The small molecule below binds the protein below.
Small molecule (SMILES): Nc1ncnc2c1ncn2[C@@H]1O[C@H](COP(=O)(O)OP(=O)(O)OP(O)(O)=S)[C@@H](O)[C@H]1O

Sequence of chain 1.C:
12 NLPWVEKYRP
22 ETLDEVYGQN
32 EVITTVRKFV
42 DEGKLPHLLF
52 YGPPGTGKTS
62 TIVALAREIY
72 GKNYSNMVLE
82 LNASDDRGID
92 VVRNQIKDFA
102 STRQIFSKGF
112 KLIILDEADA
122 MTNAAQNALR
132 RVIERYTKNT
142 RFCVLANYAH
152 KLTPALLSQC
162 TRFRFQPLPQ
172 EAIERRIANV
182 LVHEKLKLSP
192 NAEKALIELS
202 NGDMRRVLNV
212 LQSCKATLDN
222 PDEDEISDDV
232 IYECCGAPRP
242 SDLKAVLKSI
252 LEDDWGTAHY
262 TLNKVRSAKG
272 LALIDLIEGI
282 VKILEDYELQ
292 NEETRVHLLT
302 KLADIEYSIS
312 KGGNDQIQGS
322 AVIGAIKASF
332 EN

Binding-site contacts:
Ligand atom C3' contacts residue VAL16 of chain 1.C at 3.3 Å (hydrophobic).
Ligand atom O3B contacts residue ARG206 of chain 1.C at 3.1 Å (salt-bridge).
Ligand atom N6 contacts residue TYR28 of chain 1.C at 2.8 Å (h-bond).
Ligand atom O2' contacts residue LEU209 of chain 1.C at 3.5 Å.
Ligand atom PB contacts residue MG1 of chain 1.M at 3.3 Å.
Ligand atom N9 contacts residue MET205 of chain 1.C at 3.4 Å.
Ligand atom O2' contacts residue TYR19 of chain 1.C at 2.8 Å (h-bond).
Ligand atom O3' contacts residue VAL16 of chain 1.C at 2.7 Å (h-bond).
Ligand atom N7 contacts residue THR57 of chain 1.C at 3.1 Å.
Ligand atom PG contacts residue ARG206 of chain 1.C at 3.5 Å.
Ligand atom O1B contacts residue MG1 of chain 1.M at 2.1 Å.
Ligand atom PG contacts residue MG1 of chain 1.M at 3.2 Å.
Ligand atom C4' contacts residue VAL16 of chain 1.C at 3.3 Å (hydrophobic).
Ligand atom N6 contacts residue VAL27 of chain 1.C at 3.4 Å.
Ligand atom C2 contacts residue PRO21 of chain 1.C at 3.5 Å (hydrophobic).
Ligand atom O2' contacts residue ARG20 of chain 1.C at 3.4 Å (salt-bridge).
Ligand atom O2A contacts residue SER61 of chain 1.C at 2.6 Å (h-bond).
Ligand atom O3B contacts residue GLY56 of chain 1.C at 3.2 Å (h-bond).
Ligand atom O2B contacts residue LYS59 of chain 1.C at 2.9 Å (salt-bridge).
Ligand atom C4 contacts residue MET205 of chain 1.C at 3.5 Å (hydrophobic).
Ligand atom O3G contacts residue ARG154 of chain 1.D at 3.6 Å (salt-bridge).
Ligand atom O3' contacts residue ARG20 of chain 1.C at 3.0 Å.
Ligand atom O1A contacts residue ARG20 of chain 1.C at 2.8 Å (salt-bridge).
Ligand atom O2B contacts residue THR57 of chain 1.C at 3.3 Å (h-bond).
Ligand atom O2' contacts residue VAL16 of chain 1.C at 3.2 Å (h-bond).
Ligand atom O2G contacts residue ARG206 of chain 1.C at 3.0 Å (salt-bridge).
Ligand atom S1G contacts residue ASN148 of chain 1.C at 3.0 Å (h-bond).
Ligand atom S1G contacts residue LYS59 of chain 1.C at 2.9 Å (salt-bridge).
Ligand atom O3B contacts residue MG1 of chain 1.M at 3.4 Å.
Ligand atom C6 contacts residue TYR28 of chain 1.C at 3.6 Å (hydrophobic).
Ligand atom O3G contacts residue MG1 of chain 1.M at 2.2 Å.
Ligand atom C5' contacts residue ARG206 of chain 1.C at 3.4 Å.
Ligand atom N1 contacts residue TYR28 of chain 1.C at 2.8 Å (h-bond).
Ligand atom O1B contacts residue THR60 of chain 1.C at 2.9 Å (h-bond).
Ligand atom O2A contacts residue GLY58 of chain 1.C at 3.4 Å.
Ligand atom N3 contacts residue PRO21 of chain 1.C at 3.5 Å.
Ligand atom O2A contacts residue THR60 of chain 1.C at 3.4 Å (h-bond).
Ligand atom N6 contacts residue THR57 of chain 1.C at 3.1 Å (h-bond).
Ligand atom O2B contacts residue GLY58 of chain 1.C at 3.4 Å (h-bond).
Ligand atom N7 contacts residue GLY58 of chain 1.C at 3.0 Å (h-bond).

Sequence of chain 1.D:
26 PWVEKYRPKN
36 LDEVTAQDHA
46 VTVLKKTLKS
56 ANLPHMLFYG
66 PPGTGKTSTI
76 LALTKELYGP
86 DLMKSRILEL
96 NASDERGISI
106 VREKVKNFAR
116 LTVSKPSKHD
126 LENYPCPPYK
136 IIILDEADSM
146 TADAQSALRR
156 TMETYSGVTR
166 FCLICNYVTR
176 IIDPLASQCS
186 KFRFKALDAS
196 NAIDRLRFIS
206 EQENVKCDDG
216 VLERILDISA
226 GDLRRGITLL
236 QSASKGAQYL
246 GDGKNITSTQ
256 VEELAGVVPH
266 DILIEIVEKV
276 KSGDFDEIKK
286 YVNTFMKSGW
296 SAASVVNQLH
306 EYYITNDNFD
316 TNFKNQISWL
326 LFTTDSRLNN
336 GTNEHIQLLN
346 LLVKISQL